A protein and the small-molecule ligand that binds it are described below.
Small molecule (SMILES): N#Cc1ccccc1O

Sequence of chain 1.A:
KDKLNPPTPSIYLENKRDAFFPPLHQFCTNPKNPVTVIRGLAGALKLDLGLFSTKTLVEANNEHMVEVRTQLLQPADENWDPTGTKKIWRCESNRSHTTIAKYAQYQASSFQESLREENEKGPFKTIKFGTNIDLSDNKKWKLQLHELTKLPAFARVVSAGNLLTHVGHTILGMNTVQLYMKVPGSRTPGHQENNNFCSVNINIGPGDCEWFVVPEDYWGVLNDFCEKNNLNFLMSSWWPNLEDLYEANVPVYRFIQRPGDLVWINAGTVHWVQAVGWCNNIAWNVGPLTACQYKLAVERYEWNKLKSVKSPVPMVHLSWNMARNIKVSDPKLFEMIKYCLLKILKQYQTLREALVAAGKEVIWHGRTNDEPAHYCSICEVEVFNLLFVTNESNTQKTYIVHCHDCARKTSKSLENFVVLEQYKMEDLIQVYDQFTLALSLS

Binding-site contacts:
Ligand atom CAG contacts residue HIS100 of chain 1.A at 3.7 Å.
Ligand atom CAI contacts residue MET68 of chain 1.A at 3.5 Å (hydrophobic).
Ligand atom CAH contacts residue MET68 of chain 1.A at 3.2 Å (hydrophobic).
Ligand atom OAB contacts residue MET68 of chain 1.A at 3.9 Å.
Ligand atom CAC contacts residue MET68 of chain 1.A at 4.3 Å (hydrophobic).
Ligand atom NAA contacts residue HIS100 of chain 1.A at 3.4 Å.
Ligand atom CAE contacts residue MET68 of chain 1.A at 3.6 Å (hydrophobic).
Ligand atom CAG contacts residue MET68 of chain 1.A at 3.6 Å (hydrophobic).
Ligand atom CAF contacts residue MET68 of chain 1.A at 3.2 Å (hydrophobic).
Ligand atom CAI contacts residue HIS100 of chain 1.A at 4.1 Å.
Ligand atom CAC contacts residue HIS100 of chain 1.A at 3.7 Å.
Ligand atom CAE contacts residue HIS100 of chain 1.A at 4.2 Å.
Ligand atom CAD contacts residue MET68 of chain 1.A at 3.4 Å (hydrophobic).